Binding-site contacts:
Ligand atom C2 contacts residue HIS186 of chain 1.D at 4.1 Å.
Ligand atom O5 contacts residue LYS185 of chain 1.D at 4.0 Å.
Ligand atom C5 contacts residue ASN141 of chain 1.D at 3.6 Å.
Ligand atom O7 contacts residue ASN141 of chain 1.D at 2.8 Å (h-bond).
Ligand atom N2 contacts residue ILE206 of chain 1.D at 4.0 Å.
Ligand atom C5 contacts residue TRP184 of chain 1.D at 3.7 Å (hydrophobic).
Ligand atom C6 contacts residue LYS185 of chain 1.D at 3.6 Å.
Ligand atom C7 contacts residue ILE206 of chain 1.D at 3.7 Å (hydrophobic).
Ligand atom O6 contacts residue HIS186 of chain 1.D at 3.9 Å.
Ligand atom O2 contacts residue TRP187 of chain 1.D at 3.8 Å.
Ligand atom C3 contacts residue ASN141 of chain 1.D at 3.8 Å.
Ligand atom N2 contacts residue HIS186 of chain 1.D at 3.6 Å.
Ligand atom O5 contacts residue TRP184 of chain 1.D at 3.8 Å.
Ligand atom C1 contacts residue HIS204 of chain 1.D at 4.0 Å.
Ligand atom C2 contacts residue TRP184 of chain 1.D at 4.0 Å (hydrophobic).
Ligand atom O3 contacts residue HIS186 of chain 1.D at 2.8 Å (h-bond).
Ligand atom O4 contacts residue HIS204 of chain 1.D at 3.9 Å.
Ligand atom C6 contacts residue THR143 of chain 1.D at 3.9 Å.
Ligand atom C3 contacts residue HIS204 of chain 1.D at 3.9 Å.
Ligand atom O7 contacts residue HIS186 of chain 1.D at 3.1 Å.
Ligand atom O4 contacts residue TRP187 of chain 1.D at 3.6 Å.
Ligand atom C1 contacts residue ASN141 of chain 1.D at 1.4 Å.
Ligand atom C7 contacts residue HIS186 of chain 1.D at 3.2 Å.
Ligand atom C5 contacts residue HIS204 of chain 1.D at 4.0 Å.
Ligand atom N2 contacts residue ASN141 of chain 1.D at 2.9 Å (h-bond).
Ligand atom C1 contacts residue HIS186 of chain 1.D at 3.7 Å.
Ligand atom O5 contacts residue ASN141 of chain 1.D at 2.4 Å (h-bond).
Ligand atom O6 contacts residue TRP187 of chain 1.D at 3.5 Å.
Ligand atom C3 contacts residue HIS186 of chain 1.D at 3.9 Å.
Ligand atom O5 contacts residue TRP187 of chain 1.D at 3.5 Å.
Ligand atom C2 contacts residue ASN141 of chain 1.D at 2.5 Å.
Ligand atom C2 contacts residue HIS186 of chain 1.D at 3.8 Å.
Ligand atom C8 contacts residue HIS186 of chain 1.D at 3.5 Å.
Ligand atom O7 contacts residue THR202 of chain 1.D at 3.6 Å.
Ligand atom C7 contacts residue ASN141 of chain 1.D at 3.0 Å.
Ligand atom C8 contacts residue ILE206 of chain 1.D at 3.6 Å (hydrophobic).
Ligand atom C1 contacts residue LYS185 of chain 1.D at 3.7 Å.
Ligand atom C3 contacts residue TRP187 of chain 1.D at 3.8 Å (hydrophobic).
Ligand atom O3 contacts residue TRP187 of chain 1.D at 3.9 Å.
Ligand atom C6 contacts residue TRP184 of chain 1.D at 4.0 Å (hydrophobic).

The small molecule below binds the protein below.
Small molecule (SMILES): CC(=O)N[C@H]1[C@H](O[C@H]2[C@H](O)[C@@H](NC(C)=O)CO[C@@H]2CO)O[C@H](CO)[C@@H](O[C@@H]2O[C@H](CO[C@H]3O[C@H](CO[C@H]4O[C@H](CO)[C@@H](O)[C@H](O)[C@@H]4O)[C@@H](O)[C@H](O)[C@@H]3O)[C@@H](O)[C@H](O)[C@@H]2O)[C@@H]1O

Sequence of chain 1.D:
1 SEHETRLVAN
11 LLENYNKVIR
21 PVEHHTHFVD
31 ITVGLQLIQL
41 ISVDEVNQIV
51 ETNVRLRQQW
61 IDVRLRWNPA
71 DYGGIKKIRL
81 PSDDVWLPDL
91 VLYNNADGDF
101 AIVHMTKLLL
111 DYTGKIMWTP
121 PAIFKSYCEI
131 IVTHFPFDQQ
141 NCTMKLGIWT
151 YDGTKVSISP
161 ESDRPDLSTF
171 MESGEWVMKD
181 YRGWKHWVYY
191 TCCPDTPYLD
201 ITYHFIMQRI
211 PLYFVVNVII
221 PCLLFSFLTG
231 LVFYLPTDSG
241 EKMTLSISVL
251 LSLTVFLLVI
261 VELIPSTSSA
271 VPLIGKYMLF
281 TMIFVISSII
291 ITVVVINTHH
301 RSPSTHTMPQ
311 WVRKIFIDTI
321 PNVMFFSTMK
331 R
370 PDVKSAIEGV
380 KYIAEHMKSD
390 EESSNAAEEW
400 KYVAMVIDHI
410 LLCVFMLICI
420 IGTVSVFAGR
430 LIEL